Sequence of chain 1.A:
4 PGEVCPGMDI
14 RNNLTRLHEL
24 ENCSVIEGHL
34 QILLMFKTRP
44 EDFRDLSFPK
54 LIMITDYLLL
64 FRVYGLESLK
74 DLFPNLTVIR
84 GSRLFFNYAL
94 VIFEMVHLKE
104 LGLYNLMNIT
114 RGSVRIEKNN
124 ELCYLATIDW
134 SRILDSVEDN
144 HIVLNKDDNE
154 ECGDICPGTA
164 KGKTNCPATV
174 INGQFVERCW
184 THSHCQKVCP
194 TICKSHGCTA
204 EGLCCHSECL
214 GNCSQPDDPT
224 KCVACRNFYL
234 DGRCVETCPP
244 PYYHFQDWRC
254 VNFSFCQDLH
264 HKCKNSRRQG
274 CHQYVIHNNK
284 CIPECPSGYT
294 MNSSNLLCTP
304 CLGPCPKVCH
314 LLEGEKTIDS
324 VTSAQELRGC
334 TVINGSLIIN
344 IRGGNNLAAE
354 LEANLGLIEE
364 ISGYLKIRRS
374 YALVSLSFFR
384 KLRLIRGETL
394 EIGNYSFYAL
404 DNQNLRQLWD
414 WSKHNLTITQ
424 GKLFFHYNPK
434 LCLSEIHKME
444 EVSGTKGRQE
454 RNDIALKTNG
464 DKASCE

Binding-site contacts:
Ligand atom N2 contacts residue ASN25 of chain 1.A at 3.0 Å (h-bond).
Ligand atom C1 contacts residue GLU6 of chain 1.A at 4.5 Å.
Ligand atom C2 contacts residue GLU24 of chain 1.A at 3.2 Å.
Ligand atom C2 contacts residue ASN25 of chain 1.A at 2.5 Å.
Ligand atom C8 contacts residue HIS21 of chain 1.A at 3.6 Å.
Ligand atom C7 contacts residue GLU24 of chain 1.A at 3.6 Å.
Ligand atom C5 contacts residue ASN25 of chain 1.A at 3.6 Å.
Ligand atom N2 contacts residue GLU24 of chain 1.A at 2.5 Å (salt-bridge).
Ligand atom C7 contacts residue ASN25 of chain 1.A at 3.5 Å.
Ligand atom C4 contacts residue ASN25 of chain 1.A at 4.3 Å.
Ligand atom C8 contacts residue GLU24 of chain 1.A at 3.9 Å.
Ligand atom O3 contacts residue GLU24 of chain 1.A at 4.3 Å.
Ligand atom O5 contacts residue ASN25 of chain 1.A at 2.3 Å (h-bond).
Ligand atom C1 contacts residue GLU24 of chain 1.A at 3.4 Å.
Ligand atom C8 contacts residue GLU22 of chain 1.A at 3.9 Å.
Ligand atom O7 contacts residue ASN25 of chain 1.A at 3.6 Å.
Ligand atom C3 contacts residue ASN25 of chain 1.A at 3.8 Å.
Ligand atom O7 contacts residue GLU6 of chain 1.A at 4.0 Å.
Ligand atom C8 contacts residue ASN25 of chain 1.A at 4.5 Å.
Ligand atom C1 contacts residue ASN25 of chain 1.A at 1.4 Å.
Ligand atom C3 contacts residue GLU24 of chain 1.A at 3.4 Å.

This small molecule binds to this protein.
Small molecule (SMILES): CC(=O)N[C@H]1[C@H](O[C@H]2[C@H](O)[C@@H](NC(C)=O)CO[C@@H]2CO)O[C@H](CO)[C@@H](O)[C@@H]1O